Binding-site contacts:
Ligand atom CE2 contacts residue LEU55 of chain 1.L at 3.9 Å (hydrophobic).
Ligand atom C6 contacts residue LEU30 of chain 1.M at 3.5 Å (hydrophobic).
Ligand atom CB contacts residue SER95 of chain 1.M at 3.8 Å.
Ligand atom O contacts residue PHE67 of chain 1.M at 3.5 Å.
Ligand atom C8 contacts residue ARG29 of chain 1.M at 3.8 Å.
Ligand atom C4 contacts residue ILE35 of chain 1.M at 3.7 Å (hydrophobic).
Ligand atom C2 contacts residue TYR69 of chain 1.M at 3.5 Å (hydrophobic).
Ligand atom O contacts residue PHE67 of chain 1.M at 3.8 Å.
Ligand atom CM contacts residue LEU198 of chain 1.M at 3.7 Å (hydrophobic).
Ligand atom C8 contacts residue LEU30 of chain 1.M at 3.6 Å (hydrophobic).
Ligand atom CE2 contacts residue TYR69 of chain 1.M at 3.8 Å (hydrophobic).
Ligand atom CZ contacts residue LEU55 of chain 1.L at 3.9 Å (hydrophobic).
Ligand atom CB contacts residue LEU97 of chain 1.M at 3.6 Å (hydrophobic).
Ligand atom N contacts residue PHE89 of chain 1.L at 3.8 Å.
Ligand atom C contacts residue PHE67 of chain 1.M at 3.7 Å (hydrophobic).
Ligand atom CB contacts residue PHE67 of chain 1.M at 3.5 Å (hydrophobic).
Ligand atom CZ contacts residue LEU121 of chain 1.M at 3.9 Å (hydrophobic).
Ligand atom N contacts residue TYR69 of chain 1.M at 3.0 Å (h-bond).
Ligand atom CB contacts residue PHE67 of chain 1.M at 3.4 Å (hydrophobic).
Ligand atom CM contacts residue PHE119 of chain 1.M at 3.8 Å (hydrophobic).
Ligand atom CZ contacts residue THR86 of chain 1.L at 3.2 Å.
Ligand atom CD1 contacts residue PHE89 of chain 1.L at 3.8 Å (hydrophobic).
Ligand atom CD contacts residue TYR69 of chain 1.M at 3.4 Å (hydrophobic).
Ligand atom CA contacts residue PHE89 of chain 1.L at 3.8 Å (hydrophobic).
Ligand atom CA contacts residue PHE67 of chain 1.M at 3.4 Å (hydrophobic).
Ligand atom CE1 contacts residue LEU55 of chain 1.L at 3.9 Å (hydrophobic).
Ligand atom CA contacts residue PHE67 of chain 1.M at 3.7 Å (hydrophobic).
Ligand atom CD2 contacts residue TYR69 of chain 1.M at 3.5 Å (hydrophobic).
Ligand atom N contacts residue PHE67 of chain 1.M at 3.9 Å.
Ligand atom C2 contacts residue LEU55 of chain 1.L at 3.9 Å (hydrophobic).
Ligand atom C contacts residue TYR69 of chain 1.M at 3.6 Å (hydrophobic).
Ligand atom CE contacts residue GLU33 of chain 1.M at 3.9 Å.
Ligand atom CE1 contacts residue THR86 of chain 1.L at 3.7 Å.
Ligand atom C7 contacts residue SER59 of chain 1.L at 3.3 Å.
Ligand atom C1 contacts residue TYR69 of chain 1.M at 3.8 Å (hydrophobic).
Ligand atom O contacts residue PHE89 of chain 1.L at 3.9 Å.
Ligand atom O contacts residue TYR69 of chain 1.M at 2.6 Å (h-bond).
Ligand atom C contacts residue PHE89 of chain 1.L at 3.8 Å (hydrophobic).
Ligand atom CD2 contacts residue LEU97 of chain 1.M at 3.8 Å (hydrophobic).
Ligand atom C8 contacts residue GLU33 of chain 1.M at 3.6 Å.

Sequence of chain 1.L:
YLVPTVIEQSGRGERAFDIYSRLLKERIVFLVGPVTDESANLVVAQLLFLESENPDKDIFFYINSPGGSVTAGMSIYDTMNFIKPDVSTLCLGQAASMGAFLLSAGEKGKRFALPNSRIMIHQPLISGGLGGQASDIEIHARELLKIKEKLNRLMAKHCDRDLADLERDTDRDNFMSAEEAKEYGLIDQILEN

Sequence of chain 1.M:
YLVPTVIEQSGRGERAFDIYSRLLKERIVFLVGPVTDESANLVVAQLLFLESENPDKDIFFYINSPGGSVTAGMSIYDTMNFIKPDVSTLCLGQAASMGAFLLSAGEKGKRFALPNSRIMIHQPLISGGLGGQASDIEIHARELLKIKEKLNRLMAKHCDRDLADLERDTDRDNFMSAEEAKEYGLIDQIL

The small molecule below binds the protein below.
Small molecule (SMILES): C/C=C/C=C/C=C/C(=O)N[C@@H](Cc1ccccc1)C(=O)N[C@H]1COC(=O)[C@@H]2C[C@@H](C)CN2C(=O)[C@H](C)NC(=O)[C@H](C)N(C)C(=O)[C@@H]2CCCN2C1=O